Sequence of chain 2.A:
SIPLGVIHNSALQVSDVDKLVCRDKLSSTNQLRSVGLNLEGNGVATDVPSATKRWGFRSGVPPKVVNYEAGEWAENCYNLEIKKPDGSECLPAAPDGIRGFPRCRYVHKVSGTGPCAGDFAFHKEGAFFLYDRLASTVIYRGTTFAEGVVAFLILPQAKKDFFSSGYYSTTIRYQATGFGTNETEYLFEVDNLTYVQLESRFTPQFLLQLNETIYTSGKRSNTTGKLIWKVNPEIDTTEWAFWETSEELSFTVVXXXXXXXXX

A small-molecule ligand and the protein it binds are described below.
Small molecule (SMILES): CC(=O)N[C@@H]1[C@@H](O)[C@H](O)[C@@H](CO)O[C@H]1O

Binding-site contacts:
Ligand atom N2 contacts residue ASN211 of chain 2.A at 2.9 Å (h-bond).
Ligand atom C5 contacts residue ASN211 of chain 2.A at 3.7 Å.
Ligand atom O7 contacts residue ASN211 of chain 2.A at 3.3 Å (h-bond).
Ligand atom C1 contacts residue ASN211 of chain 2.A at 1.4 Å.
Ligand atom C4 contacts residue ASN211 of chain 2.A at 4.3 Å.
Ligand atom C8 contacts residue ASN211 of chain 2.A at 4.4 Å.
Ligand atom C2 contacts residue ASN211 of chain 2.A at 2.5 Å.
Ligand atom C3 contacts residue ASN211 of chain 2.A at 3.8 Å.
Ligand atom O5 contacts residue ASN211 of chain 2.A at 2.4 Å (h-bond).
Ligand atom C7 contacts residue ASN211 of chain 2.A at 3.3 Å.